This small molecule binds to this protein.
Small molecule (SMILES): OC[C@H]1O[C@H](O[C@H]2[C@H](O)[C@@H](O)[C@@H](O)O[C@@H]2CO)[C@H](O)[C@@H](O)[C@@H]1O

Sequence of chain 1.B:
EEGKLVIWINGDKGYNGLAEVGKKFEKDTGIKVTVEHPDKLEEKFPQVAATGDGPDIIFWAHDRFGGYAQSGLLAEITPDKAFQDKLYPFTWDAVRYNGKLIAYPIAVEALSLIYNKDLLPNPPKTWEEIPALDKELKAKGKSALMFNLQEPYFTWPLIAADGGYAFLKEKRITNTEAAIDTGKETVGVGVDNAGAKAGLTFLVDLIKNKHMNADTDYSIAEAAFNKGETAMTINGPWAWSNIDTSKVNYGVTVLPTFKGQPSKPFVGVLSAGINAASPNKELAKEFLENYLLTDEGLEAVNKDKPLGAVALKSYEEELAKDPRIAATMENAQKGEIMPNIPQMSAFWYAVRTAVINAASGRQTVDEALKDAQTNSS

Binding-site contacts:
Ligand atom O4 contacts residue ARG375 of chain 1.B at 3.4 Å (salt-bridge).
Ligand atom O3 contacts residue ARG87 of chain 1.B at 2.9 Å (salt-bridge).
Ligand atom C6 contacts residue ARG375 of chain 1.B at 3.4 Å.
Ligand atom O2 contacts residue ASP86 of chain 1.B at 2.6 Å (salt-bridge).
Ligand atom C2 contacts residue GLU132 of chain 1.B at 3.5 Å.
Ligand atom C4 contacts residue TRP371 of chain 1.B at 3.5 Å (hydrophobic).
Ligand atom O1 contacts residue ASP35 of chain 1.B at 3.0 Å (salt-bridge).
Ligand atom C5 contacts residue ARG375 of chain 1.B at 4.0 Å.
Ligand atom C1 contacts residue TRP261 of chain 1.B at 3.6 Å (hydrophobic).
Ligand atom O2 contacts residue LYS36 of chain 1.B at 3.1 Å.
Ligand atom O5 contacts residue TRP261 of chain 1.B at 3.9 Å.
Ligand atom O2 contacts residue MET361 of chain 1.B at 4.0 Å.
Ligand atom O4 contacts residue ARG87 of chain 1.B at 2.7 Å (salt-bridge).
Ligand atom O2 contacts residue ALA84 of chain 1.B at 3.3 Å.
Ligand atom O6 contacts residue TYR176 of chain 1.B at 3.4 Å (h-bond).
Ligand atom C4 contacts residue ARG87 of chain 1.B at 3.9 Å.
Ligand atom O5 contacts residue TYR176 of chain 1.B at 3.2 Å.
Ligand atom O2 contacts residue TRP83 of chain 1.B at 3.5 Å (h-bond).
Ligand atom O6 contacts residue PHE177 of chain 1.B at 4.0 Å.
Ligand atom C2 contacts residue ASP86 of chain 1.B at 3.4 Å.
Ligand atom O3 contacts residue ALA84 of chain 1.B at 3.2 Å.
Ligand atom O3 contacts residue TRP371 of chain 1.B at 3.8 Å.
Ligand atom C6 contacts residue TRP371 of chain 1.B at 3.7 Å (hydrophobic).
Ligand atom O1 contacts residue LYS36 of chain 1.B at 3.9 Å.
Ligand atom C2 contacts residue TRP261 of chain 1.B at 3.8 Å (hydrophobic).
Ligand atom C1 contacts residue TYR176 of chain 1.B at 3.5 Å (hydrophobic).
Ligand atom O3 contacts residue ASP86 of chain 1.B at 2.6 Å (salt-bridge).
Ligand atom C1 contacts residue ASP35 of chain 1.B at 3.6 Å.
Ligand atom O3 contacts residue TRP83 of chain 1.B at 3.2 Å (h-bond).
Ligand atom C6 contacts residue PRO175 of chain 1.B at 3.8 Å (hydrophobic).
Ligand atom O6 contacts residue ARG375 of chain 1.B at 3.3 Å (salt-bridge).
Ligand atom O2 contacts residue GLU132 of chain 1.B at 2.8 Å (salt-bridge).
Ligand atom C3 contacts residue TRP83 of chain 1.B at 3.6 Å (hydrophobic).
Ligand atom O3 contacts residue GLU132 of chain 1.B at 3.8 Å.
Ligand atom C3 contacts residue ASP86 of chain 1.B at 3.6 Å.
Ligand atom O4 contacts residue TRP371 of chain 1.B at 3.8 Å.
Ligand atom O6 contacts residue GLU174 of chain 1.B at 2.8 Å (salt-bridge).
Ligand atom C6 contacts residue TYR176 of chain 1.B at 3.7 Å (hydrophobic).
Ligand atom O6 contacts residue PRO175 of chain 1.B at 3.2 Å.
Ligand atom C6 contacts residue GLU174 of chain 1.B at 3.8 Å.